Binding-site contacts:
Ligand atom N1 contacts residue THR133 of chain 1.D at 3.1 Å (h-bond).
Ligand atom C7 contacts residue TYR213 of chain 1.E at 3.9 Å (hydrophobic).
Ligand atom O3 contacts residue ILE215 of chain 1.E at 3.7 Å.
Ligand atom C16 contacts residue THR208 of chain 1.E at 3.7 Å.
Ligand atom C5 contacts residue PHE68 of chain 1.D at 3.9 Å (hydrophobic).
Ligand atom C15 contacts residue TYR49 of chain 1.D at 3.8 Å (hydrophobic).
Ligand atom O2 contacts residue PHE68 of chain 1.D at 3.0 Å.
Ligand atom C17 contacts residue ILE215 of chain 1.E at 3.2 Å (hydrophobic).
Ligand atom C contacts residue SER209 of chain 1.E at 3.6 Å.
Ligand atom O3 contacts residue SER162 of chain 1.E at 3.7 Å.
Ligand atom N1 contacts residue TYR163 of chain 1.E at 3.7 Å.
Ligand atom C3 contacts residue THR133 of chain 1.D at 3.7 Å.
Ligand atom C4 contacts residue PHE68 of chain 1.D at 3.7 Å (hydrophobic).
Ligand atom C3 contacts residue PHE68 of chain 1.D at 3.8 Å (hydrophobic).
Ligand atom O2 contacts residue HIS105 of chain 1.E at 2.9 Å (h-bond).
Ligand atom C2 contacts residue PHE68 of chain 1.D at 3.8 Å (hydrophobic).
Ligand atom C9 contacts residue SER162 of chain 1.E at 3.8 Å.
Ligand atom C8 contacts residue TYR213 of chain 1.E at 3.4 Å (hydrophobic).
Ligand atom C1 contacts residue THR210 of chain 1.E at 3.7 Å.
Ligand atom C1 contacts residue ALA70 of chain 1.D at 3.9 Å (hydrophobic).
Ligand atom C contacts residue ASP47 of chain 1.D at 3.3 Å.
Ligand atom O3 contacts residue ILE206 of chain 1.E at 3.8 Å.
Ligand atom C17 contacts residue TYR213 of chain 1.E at 3.9 Å (hydrophobic).
Ligand atom O1 contacts residue PHE68 of chain 1.D at 2.8 Å (h-bond).
Ligand atom C1 contacts residue ASP47 of chain 1.D at 3.4 Å.
Ligand atom C2 contacts residue THR133 of chain 1.D at 3.4 Å.
Ligand atom C2 contacts residue THR210 of chain 1.E at 3.9 Å.
Ligand atom O3 contacts residue TYR213 of chain 1.E at 3.0 Å.
Ligand atom N contacts residue PHE68 of chain 1.D at 3.7 Å.
Ligand atom O1 contacts residue THR133 of chain 1.D at 3.2 Å (h-bond).
Ligand atom C7 contacts residue TYR163 of chain 1.E at 3.5 Å (hydrophobic).
Ligand atom C17 contacts residue PHE103 of chain 1.E at 3.8 Å (hydrophobic).
Ligand atom C3 contacts residue THR210 of chain 1.E at 3.9 Å.
Ligand atom O contacts residue THR210 of chain 1.E at 2.9 Å (h-bond).
Ligand atom C9 contacts residue TYR213 of chain 1.E at 3.5 Å (hydrophobic).
Ligand atom N1 contacts residue PHE68 of chain 1.D at 3.9 Å.
Ligand atom C12 contacts residue PHE68 of chain 1.D at 3.5 Å (hydrophobic).
Ligand atom C17 contacts residue SER162 of chain 1.E at 3.3 Å.
Ligand atom C5 contacts residue TYR163 of chain 1.E at 3.5 Å (hydrophobic).
Ligand atom C8 contacts residue SER162 of chain 1.E at 3.1 Å.

A small-molecule ligand and the protein it binds are described below.
Small molecule (SMILES): CCOC(=O)c1ncn2c1[C@@H]1CCCN1C(=O)c1cc(OC)ccc1-2

Sequence of chain 1.D:
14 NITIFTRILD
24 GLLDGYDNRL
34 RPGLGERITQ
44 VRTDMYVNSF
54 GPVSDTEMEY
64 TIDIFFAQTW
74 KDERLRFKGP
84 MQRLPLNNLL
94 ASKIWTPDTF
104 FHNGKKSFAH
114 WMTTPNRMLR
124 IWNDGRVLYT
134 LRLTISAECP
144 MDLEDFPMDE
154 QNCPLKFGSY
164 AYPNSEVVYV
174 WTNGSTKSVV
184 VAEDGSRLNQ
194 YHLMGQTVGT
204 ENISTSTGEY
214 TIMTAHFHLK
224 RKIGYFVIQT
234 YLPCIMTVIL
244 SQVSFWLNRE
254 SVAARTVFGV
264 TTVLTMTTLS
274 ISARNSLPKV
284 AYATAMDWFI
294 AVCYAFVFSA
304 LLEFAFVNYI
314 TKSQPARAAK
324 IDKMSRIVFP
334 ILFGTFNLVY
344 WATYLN

Sequence of chain 1.E:
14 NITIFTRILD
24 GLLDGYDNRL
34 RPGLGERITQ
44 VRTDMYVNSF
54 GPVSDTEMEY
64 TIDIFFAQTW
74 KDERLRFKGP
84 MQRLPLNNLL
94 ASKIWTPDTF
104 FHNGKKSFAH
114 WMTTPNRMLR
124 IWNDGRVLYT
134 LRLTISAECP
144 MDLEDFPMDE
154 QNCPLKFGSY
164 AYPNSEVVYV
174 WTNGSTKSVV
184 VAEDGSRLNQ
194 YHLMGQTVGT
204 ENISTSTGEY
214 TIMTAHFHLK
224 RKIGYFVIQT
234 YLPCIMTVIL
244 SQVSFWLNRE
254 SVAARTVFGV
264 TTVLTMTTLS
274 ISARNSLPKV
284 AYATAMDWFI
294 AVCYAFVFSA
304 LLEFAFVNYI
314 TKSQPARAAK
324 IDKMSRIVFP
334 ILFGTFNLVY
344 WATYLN